Sequence of chain 1.E:
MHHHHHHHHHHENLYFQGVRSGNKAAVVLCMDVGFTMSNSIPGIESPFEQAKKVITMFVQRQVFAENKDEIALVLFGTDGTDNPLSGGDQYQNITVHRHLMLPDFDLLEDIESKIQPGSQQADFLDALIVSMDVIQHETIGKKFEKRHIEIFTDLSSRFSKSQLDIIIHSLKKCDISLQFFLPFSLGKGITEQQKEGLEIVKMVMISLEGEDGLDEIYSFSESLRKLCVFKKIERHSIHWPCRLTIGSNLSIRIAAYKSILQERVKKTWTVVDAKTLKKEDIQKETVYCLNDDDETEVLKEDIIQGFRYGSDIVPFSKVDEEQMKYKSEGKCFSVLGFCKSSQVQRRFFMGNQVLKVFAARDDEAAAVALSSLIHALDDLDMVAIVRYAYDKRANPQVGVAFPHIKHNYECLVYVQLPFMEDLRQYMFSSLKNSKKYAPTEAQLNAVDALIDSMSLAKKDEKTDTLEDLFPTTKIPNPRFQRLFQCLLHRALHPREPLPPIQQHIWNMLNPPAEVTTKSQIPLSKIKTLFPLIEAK

The small molecule below binds the protein below.
Small molecule (SMILES): CC(C)C[C@H](NC(=O)CNC(=O)[C@H](CCCN=C(N)N)NC(=O)[C@@H]1CCCN1C(=O)[C@@H](N)CCCCN)C(=O)N[C@@H](Cc1ccccc1)C(=O)N[C@@H](CO)C(=O)O

Binding-site contacts:
Ligand atom CB contacts residue GLN179 of chain 1.E at 3.8 Å.
Ligand atom CE1 contacts residue SER247 of chain 1.E at 3.8 Å.
Ligand atom CA contacts residue PHE58 of chain 1.E at 3.8 Å (hydrophobic).
Ligand atom O contacts residue LYS255 of chain 1.E at 3.1 Å (salt-bridge).
Ligand atom CD2 contacts residue GLN179 of chain 1.E at 3.9 Å.
Ligand atom O contacts residue GLN179 of chain 1.E at 3.2 Å (h-bond).
Ligand atom CZ contacts residue PHE181 of chain 1.E at 3.6 Å (hydrophobic).
Ligand atom C contacts residue LYS255 of chain 1.E at 3.6 Å.
Ligand atom NH2 contacts residue GLU233 of chain 1.E at 2.8 Å (salt-bridge).
Ligand atom CB contacts residue HIS3 of chain 1.E at 3.9 Å.
Ligand atom CE2 contacts residue TYR242 of chain 1.E at 3.5 Å (hydrophobic).
Ligand atom CA contacts residue GLN179 of chain 1.E at 3.8 Å.
Ligand atom O contacts residue PHE58 of chain 1.E at 3.4 Å.
Ligand atom CZ contacts residue TYR242 of chain 1.E at 3.9 Å (hydrophobic).
Ligand atom CZ contacts residue GLU233 of chain 1.E at 3.7 Å.
Ligand atom N contacts residue GLU150 of chain 1.E at 3.9 Å.
Ligand atom NH2 contacts residue GLU240 of chain 1.E at 3.4 Å.
Ligand atom OXT contacts residue LYS255 of chain 1.E at 3.2 Å.
Ligand atom CD1 contacts residue LEU251 of chain 1.E at 3.6 Å (hydrophobic).
Ligand atom NZ contacts residue HIS5 of chain 1.E at 3.3 Å.
Ligand atom CB contacts residue PHE181 of chain 1.E at 3.8 Å (hydrophobic).
Ligand atom CD2 contacts residue TYR242 of chain 1.E at 3.9 Å (hydrophobic).
Ligand atom CB contacts residue GLU150 of chain 1.E at 3.9 Å.
Ligand atom CE1 contacts residue LYS250 of chain 1.E at 3.7 Å.
Ligand atom N contacts residue GLN179 of chain 1.E at 3.1 Å (h-bond).
Ligand atom NH2 contacts residue LEU178 of chain 1.E at 3.6 Å.
Ligand atom CA contacts residue HIS148 of chain 1.E at 3.6 Å.
Ligand atom CG contacts residue PHE58 of chain 1.E at 3.7 Å (hydrophobic).
Ligand atom CD1 contacts residue PHE58 of chain 1.E at 3.6 Å (hydrophobic).
Ligand atom CD1 contacts residue PHE152 of chain 1.E at 3.8 Å (hydrophobic).
Ligand atom CZ contacts residue SER177 of chain 1.E at 3.9 Å.
Ligand atom CZ contacts residue SER247 of chain 1.E at 3.5 Å.
Ligand atom CD2 contacts residue PHE181 of chain 1.E at 3.6 Å (hydrophobic).
Ligand atom CD1 contacts residue GLU150 of chain 1.E at 3.9 Å.
Ligand atom NZ contacts residue HIS6 of chain 1.E at 3.3 Å (h-bond).
Ligand atom NH1 contacts residue SER177 of chain 1.E at 2.8 Å (h-bond).
Ligand atom CD1 contacts residue LYS250 of chain 1.E at 3.7 Å.
Ligand atom CD2 contacts residue VAL54 of chain 1.E at 3.8 Å (hydrophobic).
Ligand atom CE2 contacts residue PHE181 of chain 1.E at 3.6 Å (hydrophobic).
Ligand atom CD1 contacts residue LEU29 of chain 1.E at 3.6 Å (hydrophobic).